Sequence of chain 1.A:
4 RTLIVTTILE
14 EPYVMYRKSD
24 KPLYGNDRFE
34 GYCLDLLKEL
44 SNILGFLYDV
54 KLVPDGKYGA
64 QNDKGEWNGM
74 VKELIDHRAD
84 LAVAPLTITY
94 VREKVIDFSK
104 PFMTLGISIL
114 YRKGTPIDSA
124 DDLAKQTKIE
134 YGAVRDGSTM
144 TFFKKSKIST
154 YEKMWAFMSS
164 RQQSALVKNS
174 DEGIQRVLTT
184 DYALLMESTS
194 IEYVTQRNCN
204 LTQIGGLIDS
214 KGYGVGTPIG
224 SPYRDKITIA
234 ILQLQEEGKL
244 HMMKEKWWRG

This protein binds this small molecule.
Small molecule (SMILES): C=C(C)[C@H]1CN[C@H](C(=O)O)[C@H]1CC(=O)O

Binding-site contacts:
Ligand atom OD2 contacts residue SER141 of chain 1.A at 3.1 Å (h-bond).
Ligand atom CD contacts residue PRO88 of chain 1.A at 3.1 Å (hydrophobic).
Ligand atom CG2 contacts residue TYR61 of chain 1.A at 3.3 Å (hydrophobic).
Ligand atom OXT contacts residue LEU89 of chain 1.A at 3.7 Å.
Ligand atom N contacts residue PRO88 of chain 1.A at 2.9 Å (h-bond).
Ligand atom C contacts residue THR90 of chain 1.A at 3.4 Å.
Ligand atom C contacts residue SER141 of chain 1.A at 3.4 Å.
Ligand atom CG contacts residue TYR61 of chain 1.A at 3.6 Å (hydrophobic).
Ligand atom CD1 contacts residue TYR61 of chain 1.A at 3.6 Å (hydrophobic).
Ligand atom OXT contacts residue THR90 of chain 1.A at 3.0 Å (h-bond).
Ligand atom CA contacts residue THR90 of chain 1.A at 3.2 Å.
Ligand atom N contacts residue THR90 of chain 1.A at 3.1 Å (h-bond).
Ligand atom N contacts residue GLU190 of chain 1.A at 2.9 Å (salt-bridge).
Ligand atom CG2 contacts residue GLU13 of chain 1.A at 4.2 Å.
Ligand atom CD1 contacts residue GLU13 of chain 1.A at 3.3 Å.
Ligand atom CA contacts residue PRO88 of chain 1.A at 4.2 Å (hydrophobic).
Ligand atom CB1 contacts residue GLU190 of chain 1.A at 3.5 Å.
Ligand atom OD2 contacts residue THR142 of chain 1.A at 3.0 Å (h-bond).
Ligand atom CG1 contacts residue GLU190 of chain 1.A at 3.8 Å.
Ligand atom CB contacts residue GLU190 of chain 1.A at 4.1 Å.
Ligand atom O contacts residue SER141 of chain 1.A at 2.9 Å (h-bond).
Ligand atom CD2 contacts residue VAL137 of chain 1.A at 3.8 Å (hydrophobic).
Ligand atom CD2 contacts residue TYR61 of chain 1.A at 3.6 Å (hydrophobic).
Ligand atom C contacts residue ARG95 of chain 1.A at 3.3 Å.
Ligand atom OXT contacts residue PRO88 of chain 1.A at 3.4 Å (h-bond).
Ligand atom CA contacts residue SER141 of chain 1.A at 3.5 Å.
Ligand atom OXT contacts residue TYR61 of chain 1.A at 3.8 Å.
Ligand atom OXT contacts residue SER141 of chain 1.A at 4.2 Å.
Ligand atom OD1 contacts residue GLU190 of chain 1.A at 3.6 Å.
Ligand atom N contacts residue TYR216 of chain 1.A at 4.0 Å.
Ligand atom CD1 contacts residue SER173 of chain 1.A at 3.6 Å.
Ligand atom CD contacts residue GLU190 of chain 1.A at 3.6 Å.
Ligand atom OD1 contacts residue THR142 of chain 1.A at 2.6 Å (h-bond).
Ligand atom O contacts residue ARG95 of chain 1.A at 2.7 Å (salt-bridge).
Ligand atom CA contacts residue GLU190 of chain 1.A at 3.4 Å.
Ligand atom CG1 contacts residue THR142 of chain 1.A at 3.3 Å.
Ligand atom O contacts residue GLY140 of chain 1.A at 3.8 Å.
Ligand atom CD contacts residue TYR61 of chain 1.A at 3.7 Å (hydrophobic).
Ligand atom OXT contacts residue ARG95 of chain 1.A at 2.9 Å (salt-bridge).
Ligand atom OD2 contacts residue GLY140 of chain 1.A at 3.4 Å.